Sequence of chain 1.C:
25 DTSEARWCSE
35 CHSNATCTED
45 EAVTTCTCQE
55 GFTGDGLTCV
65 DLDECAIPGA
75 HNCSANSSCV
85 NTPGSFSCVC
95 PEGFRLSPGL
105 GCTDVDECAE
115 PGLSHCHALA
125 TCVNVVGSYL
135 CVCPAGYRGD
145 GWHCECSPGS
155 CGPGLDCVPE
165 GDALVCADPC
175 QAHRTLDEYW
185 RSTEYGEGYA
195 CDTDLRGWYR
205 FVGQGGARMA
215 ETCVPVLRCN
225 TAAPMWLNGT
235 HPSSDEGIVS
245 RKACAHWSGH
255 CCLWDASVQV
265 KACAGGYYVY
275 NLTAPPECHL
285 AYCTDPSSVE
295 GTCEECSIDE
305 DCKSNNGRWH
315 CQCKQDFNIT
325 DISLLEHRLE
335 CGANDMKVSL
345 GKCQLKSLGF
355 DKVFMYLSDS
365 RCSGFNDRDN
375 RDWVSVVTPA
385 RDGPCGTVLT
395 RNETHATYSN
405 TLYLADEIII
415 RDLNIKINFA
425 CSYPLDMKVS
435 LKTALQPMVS

This small molecule binds to this protein.
Small molecule (SMILES): CC(=O)N[C@H]1[C@H](O[C@H]2[C@H](O)[C@@H](NC(C)=O)CO[C@@H]2CO[C@@H]2O[C@@H](C)[C@@H](O)[C@@H](O)[C@@H]2O)O[C@H](CO)[C@@H](O)[C@@H]1O

Binding-site contacts:
Ligand atom O7 contacts residue SER101 of chain 1.C at 3.8 Å.
Ligand atom C5 contacts residue ASN76 of chain 1.C at 3.7 Å.
Ligand atom C7 contacts residue GLY103 of chain 1.C at 3.6 Å.
Ligand atom O6 contacts residue ASN76 of chain 1.C at 4.3 Å.
Ligand atom N2 contacts residue LEU104 of chain 1.C at 3.7 Å.
Ligand atom C4 contacts residue ASN76 of chain 1.C at 4.2 Å.
Ligand atom O7 contacts residue LEU104 of chain 1.C at 3.0 Å (h-bond).
Ligand atom C3 contacts residue GLY103 of chain 1.C at 4.3 Å.
Ligand atom C7 contacts residue GLY105 of chain 1.C at 3.6 Å.
Ligand atom C6 contacts residue ASN76 of chain 1.C at 3.6 Å.
Ligand atom O3 contacts residue ALA79 of chain 1.C at 3.5 Å (h-bond).
Ligand atom C3 contacts residue LEU104 of chain 1.C at 4.2 Å (hydrophobic).
Ligand atom C5 contacts residue CYS77 of chain 1.C at 3.9 Å (hydrophobic).
Ligand atom N2 contacts residue GLY103 of chain 1.C at 3.1 Å (h-bond).
Ligand atom O3 contacts residue GLY103 of chain 1.C at 3.3 Å.
Ligand atom C1 contacts residue GLY103 of chain 1.C at 4.2 Å.
Ligand atom O3 contacts residue LEU104 of chain 1.C at 3.5 Å (h-bond).
Ligand atom C6 contacts residue CYS77 of chain 1.C at 3.6 Å (hydrophobic).
Ligand atom O5 contacts residue ASN76 of chain 1.C at 2.4 Å (h-bond).
Ligand atom C4 contacts residue ALA79 of chain 1.C at 4.3 Å (hydrophobic).
Ligand atom C8 contacts residue ASN76 of chain 1.C at 3.7 Å.
Ligand atom C5 contacts residue ASN76 of chain 1.C at 3.6 Å.
Ligand atom N2 contacts residue GLY105 of chain 1.C at 4.2 Å.
Ligand atom C6 contacts residue HIS75 of chain 1.C at 3.7 Å.
Ligand atom O3 contacts residue GLY105 of chain 1.C at 4.3 Å.
Ligand atom C8 contacts residue GLY105 of chain 1.C at 4.3 Å.
Ligand atom C7 contacts residue LEU104 of chain 1.C at 3.7 Å (hydrophobic).
Ligand atom C4 contacts residue CYS77 of chain 1.C at 3.4 Å (hydrophobic).
Ligand atom O4 contacts residue CYS77 of chain 1.C at 3.9 Å.
Ligand atom C2 contacts residue ASN76 of chain 1.C at 2.5 Å.
Ligand atom O7 contacts residue GLY105 of chain 1.C at 3.1 Å (h-bond).
Ligand atom C4 contacts residue SER78 of chain 1.C at 4.2 Å.
Ligand atom C8 contacts residue GLY103 of chain 1.C at 4.2 Å.
Ligand atom C3 contacts residue ASN76 of chain 1.C at 3.8 Å.
Ligand atom O7 contacts residue PRO102 of chain 1.C at 4.0 Å.
Ligand atom C7 contacts residue ASN76 of chain 1.C at 3.6 Å.
Ligand atom N2 contacts residue ASN76 of chain 1.C at 2.9 Å (h-bond).
Ligand atom O7 contacts residue GLY103 of chain 1.C at 3.1 Å.
Ligand atom C1 contacts residue ASN76 of chain 1.C at 1.4 Å.
Ligand atom C2 contacts residue GLY103 of chain 1.C at 4.0 Å.